Binding-site contacts:
Ligand atom C8 contacts residue TRP88 of chain 1.K at 3.7 Å (hydrophobic).
Ligand atom C4 contacts residue ASN107 of chain 1.A at 4.2 Å.
Ligand atom O5 contacts residue ASN107 of chain 1.A at 2.3 Å (h-bond).
Ligand atom C2 contacts residue ASN107 of chain 1.A at 2.5 Å.
Ligand atom C3 contacts residue ARG102 of chain 1.J at 2.5 Å.
Ligand atom C5 contacts residue ASN107 of chain 1.A at 3.6 Å.
Ligand atom O5 contacts residue ARG102 of chain 1.J at 3.1 Å (salt-bridge).
Ligand atom C8 contacts residue ASP89 of chain 1.K at 3.9 Å.
Ligand atom C2 contacts residue ARG102 of chain 1.J at 3.2 Å.
Ligand atom O2 contacts residue ARG102 of chain 1.J at 3.0 Å (salt-bridge).
Ligand atom C6 contacts residue ILE108 of chain 1.A at 3.7 Å (hydrophobic).
Ligand atom O6 contacts residue ARG102 of chain 1.J at 3.0 Å (salt-bridge).
Ligand atom C8 contacts residue PHE114 of chain 1.J at 3.8 Å (hydrophobic).
Ligand atom C1 contacts residue ASN107 of chain 1.A at 1.4 Å.
Ligand atom O6 contacts residue TRP113 of chain 1.J at 3.7 Å.
Ligand atom O7 contacts residue PHE114 of chain 1.J at 3.3 Å.
Ligand atom C3 contacts residue ASN107 of chain 1.A at 3.8 Å.
Ligand atom O3 contacts residue THR115 of chain 1.J at 3.5 Å (h-bond).
Ligand atom O7 contacts residue ASN58 of chain 1.J at 3.3 Å (h-bond).
Ligand atom C7 contacts residue ASN107 of chain 1.A at 3.1 Å.
Ligand atom C1 contacts residue ILE108 of chain 1.A at 4.3 Å (hydrophobic).
Ligand atom C1 contacts residue ARG102 of chain 1.J at 3.8 Å.
Ligand atom O7 contacts residue ASN107 of chain 1.A at 2.8 Å (h-bond).
Ligand atom O5 contacts residue ILE108 of chain 1.A at 3.8 Å.
Ligand atom C6 contacts residue THR109 of chain 1.A at 4.0 Å.
Ligand atom O6 contacts residue ILE108 of chain 1.A at 3.8 Å.
Ligand atom O2 contacts residue TYR33 of chain 1.J at 3.3 Å (h-bond).
Ligand atom C6 contacts residue ARG102 of chain 1.J at 3.1 Å.
Ligand atom N2 contacts residue THR94 of chain 1.K at 3.9 Å.
Ligand atom C6 contacts residue THR115 of chain 1.J at 4.3 Å.
Ligand atom O3 contacts residue ARG102 of chain 1.J at 2.9 Å (salt-bridge).
Ligand atom C4 contacts residue ARG102 of chain 1.J at 1.4 Å.
Ligand atom N2 contacts residue ASN107 of chain 1.A at 3.0 Å (h-bond).
Ligand atom C7 contacts residue PHE114 of chain 1.J at 3.8 Å (hydrophobic).
Ligand atom O4 contacts residue ARG102 of chain 1.J at 2.0 Å (salt-bridge).
Ligand atom C5 contacts residue ARG102 of chain 1.J at 2.6 Å.
Ligand atom O6 contacts residue THR115 of chain 1.J at 3.1 Å (h-bond).
Ligand atom C6 contacts residue THR115 of chain 1.J at 3.7 Å.
Ligand atom C8 contacts residue THR94 of chain 1.K at 4.0 Å.
Ligand atom O6 contacts residue THR115 of chain 1.J at 4.1 Å.

Sequence of chain 1.J:
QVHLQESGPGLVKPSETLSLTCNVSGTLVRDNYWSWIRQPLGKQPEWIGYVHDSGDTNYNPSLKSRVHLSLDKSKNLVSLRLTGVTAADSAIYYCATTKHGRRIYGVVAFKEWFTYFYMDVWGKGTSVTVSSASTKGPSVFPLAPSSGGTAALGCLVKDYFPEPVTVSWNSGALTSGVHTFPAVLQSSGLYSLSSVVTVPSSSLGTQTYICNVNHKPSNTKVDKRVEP

Sequence of chain 1.K:
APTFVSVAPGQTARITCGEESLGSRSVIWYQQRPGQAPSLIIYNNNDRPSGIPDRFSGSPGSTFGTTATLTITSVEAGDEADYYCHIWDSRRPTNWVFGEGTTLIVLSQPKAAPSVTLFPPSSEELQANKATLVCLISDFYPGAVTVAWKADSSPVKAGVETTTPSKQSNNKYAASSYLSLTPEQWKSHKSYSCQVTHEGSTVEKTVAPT

Sequence of chain 1.A:
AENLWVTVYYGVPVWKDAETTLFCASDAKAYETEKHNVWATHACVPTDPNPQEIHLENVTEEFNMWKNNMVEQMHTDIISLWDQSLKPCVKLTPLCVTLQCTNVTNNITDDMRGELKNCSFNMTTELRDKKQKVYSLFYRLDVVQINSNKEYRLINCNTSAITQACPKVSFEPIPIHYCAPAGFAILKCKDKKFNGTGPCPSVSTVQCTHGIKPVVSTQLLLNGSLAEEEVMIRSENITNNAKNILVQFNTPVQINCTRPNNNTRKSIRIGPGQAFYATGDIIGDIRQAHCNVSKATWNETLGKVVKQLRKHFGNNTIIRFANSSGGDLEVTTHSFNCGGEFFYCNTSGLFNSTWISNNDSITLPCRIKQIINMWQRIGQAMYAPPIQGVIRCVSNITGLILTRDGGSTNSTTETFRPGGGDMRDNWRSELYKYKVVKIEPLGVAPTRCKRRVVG

This small molecule binds to this protein.
Small molecule (SMILES): CC(=O)N[C@H]1[C@H](O[C@H]2[C@H](O)[C@@H](NC(C)=O)CO[C@@H]2CO)O[C@H](CO)[C@@H](O[C@@H]2O[C@H](CO)[C@@H](O)[C@H](O[C@H]3O[C@H](CO)[C@@H](O)[C@H](O)[C@@H]3O)[C@@H]2O)[C@@H]1O